Sequence of chain 1.A:
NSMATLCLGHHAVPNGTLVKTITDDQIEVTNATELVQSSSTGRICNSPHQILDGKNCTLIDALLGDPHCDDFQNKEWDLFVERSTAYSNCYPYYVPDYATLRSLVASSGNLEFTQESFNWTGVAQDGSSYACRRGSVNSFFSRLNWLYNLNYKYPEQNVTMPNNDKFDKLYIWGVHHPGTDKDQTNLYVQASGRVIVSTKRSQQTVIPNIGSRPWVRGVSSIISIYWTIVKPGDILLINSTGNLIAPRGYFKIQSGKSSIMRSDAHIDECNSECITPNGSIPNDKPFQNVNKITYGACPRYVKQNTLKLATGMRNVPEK

Binding-site contacts:
Ligand atom C3 contacts residue ASN285 of chain 1.A at 3.8 Å.
Ligand atom O5 contacts residue ASN285 of chain 1.A at 2.4 Å (h-bond).
Ligand atom C4 contacts residue ASN285 of chain 1.A at 4.3 Å.
Ligand atom N2 contacts residue ASN285 of chain 1.A at 2.8 Å (h-bond).
Ligand atom C1 contacts residue VAL297 of chain 1.A at 4.3 Å (hydrophobic).
Ligand atom C8 contacts residue GLU69 of chain 1.B at 3.7 Å.
Ligand atom C1 contacts residue ASN285 of chain 1.A at 1.4 Å.
Ligand atom C7 contacts residue VAL297 of chain 1.A at 3.7 Å (hydrophobic).
Ligand atom O3 contacts residue SER262 of chain 1.E at 3.4 Å (h-bond).
Ligand atom C8 contacts residue ASN285 of chain 1.A at 4.5 Å.
Ligand atom O7 contacts residue ASN285 of chain 1.A at 3.9 Å.
Ligand atom C2 contacts residue ASN285 of chain 1.A at 2.4 Å.
Ligand atom O7 contacts residue ASN296 of chain 1.A at 4.4 Å.
Ligand atom C7 contacts residue ASN285 of chain 1.A at 3.5 Å.
Ligand atom C8 contacts residue SER45 of chain 1.A at 4.2 Å.
Ligand atom C6 contacts residue ASN298 of chain 1.A at 4.4 Å.
Ligand atom O7 contacts residue VAL297 of chain 1.A at 2.7 Å (h-bond).
Ligand atom O5 contacts residue ASN298 of chain 1.A at 4.0 Å.
Ligand atom C8 contacts residue VAL297 of chain 1.A at 4.2 Å (hydrophobic).
Ligand atom C6 contacts residue GLU69 of chain 1.B at 4.3 Å.
Ligand atom C1 contacts residue ASN298 of chain 1.A at 4.3 Å.
Ligand atom C5 contacts residue ASN298 of chain 1.A at 4.0 Å.
Ligand atom C5 contacts residue ASN285 of chain 1.A at 3.7 Å.

Sequence of chain 1.E:
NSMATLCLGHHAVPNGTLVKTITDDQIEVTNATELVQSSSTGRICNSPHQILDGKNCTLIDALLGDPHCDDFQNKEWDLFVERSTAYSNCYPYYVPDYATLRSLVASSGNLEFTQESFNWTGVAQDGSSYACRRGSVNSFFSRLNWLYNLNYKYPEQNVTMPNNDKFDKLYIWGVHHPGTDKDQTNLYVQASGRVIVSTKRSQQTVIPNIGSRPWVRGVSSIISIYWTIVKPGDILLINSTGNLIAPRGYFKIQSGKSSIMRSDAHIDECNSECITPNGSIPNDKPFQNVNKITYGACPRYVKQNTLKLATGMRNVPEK

Sequence of chain 1.B:
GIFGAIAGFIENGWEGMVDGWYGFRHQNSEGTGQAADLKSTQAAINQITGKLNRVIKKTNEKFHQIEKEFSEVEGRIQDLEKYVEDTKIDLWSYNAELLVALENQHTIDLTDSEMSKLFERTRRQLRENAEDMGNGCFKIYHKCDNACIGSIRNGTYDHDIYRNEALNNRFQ

This small molecule binds to this protein.
Small molecule (SMILES): CC(=O)N[C@H]1[C@H](O[C@H]2[C@H](O)[C@@H](NC(C)=O)CO[C@@H]2CO)O[C@H](CO)[C@@H](O[C@@H]2O[C@H](CO[C@H]3O[C@H](CO)[C@@H](O)[C@H](O)[C@@H]3O)[C@@H](O)[C@H](O)[C@@H]2O)[C@@H]1O